Sequence of chain 5.K:
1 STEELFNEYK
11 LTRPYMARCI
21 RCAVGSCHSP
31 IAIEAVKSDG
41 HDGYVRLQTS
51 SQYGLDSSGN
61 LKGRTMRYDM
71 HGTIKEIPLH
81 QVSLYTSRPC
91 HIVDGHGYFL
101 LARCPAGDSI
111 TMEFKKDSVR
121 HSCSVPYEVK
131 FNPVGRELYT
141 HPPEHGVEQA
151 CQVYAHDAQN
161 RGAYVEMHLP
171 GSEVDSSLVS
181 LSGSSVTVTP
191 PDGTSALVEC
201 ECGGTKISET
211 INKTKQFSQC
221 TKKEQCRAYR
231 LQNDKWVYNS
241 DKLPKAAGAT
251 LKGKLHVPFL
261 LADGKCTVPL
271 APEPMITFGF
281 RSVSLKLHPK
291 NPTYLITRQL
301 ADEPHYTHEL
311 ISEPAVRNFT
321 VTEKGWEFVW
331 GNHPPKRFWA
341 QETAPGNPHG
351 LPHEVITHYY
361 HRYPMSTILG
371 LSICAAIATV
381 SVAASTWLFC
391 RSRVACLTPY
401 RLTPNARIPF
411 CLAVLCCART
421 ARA

The protein below binds the small molecule below.
Small molecule (SMILES): CC(=O)N[C@@H]1[C@@H](O)[C@H](O)[C@@H](CO)O[C@H]1O

Binding-site contacts:
Ligand atom O6 contacts residue SER284 of chain 5.K at 2.9 Å (h-bond).
Ligand atom O6 contacts residue ASN318 of chain 5.K at 3.0 Å (h-bond).
Ligand atom C6 contacts residue ASN318 of chain 5.K at 3.2 Å.
Ligand atom O4 contacts residue ASN318 of chain 5.K at 4.5 Å.
Ligand atom C6 contacts residue SER284 of chain 5.K at 3.4 Å.